Sequence of chain 1.A:
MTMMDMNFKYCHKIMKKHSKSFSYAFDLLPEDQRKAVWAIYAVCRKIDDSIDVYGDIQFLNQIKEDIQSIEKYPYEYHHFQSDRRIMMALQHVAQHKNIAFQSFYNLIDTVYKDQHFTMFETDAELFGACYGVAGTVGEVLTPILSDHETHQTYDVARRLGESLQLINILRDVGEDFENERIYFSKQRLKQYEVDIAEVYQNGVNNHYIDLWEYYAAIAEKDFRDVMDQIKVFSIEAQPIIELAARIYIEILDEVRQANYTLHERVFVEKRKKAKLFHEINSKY

Binding-site contacts:
Ligand atom CAW contacts residue TYR47 of chain 1.A at 3.3 Å (hydrophobic).
Ligand atom CAD contacts residue PHE32 of chain 1.A at 3.6 Å (hydrophobic).
Ligand atom PBL contacts residue MG1 of chain 1.D at 3.4 Å.
Ligand atom OAI contacts residue HIS24 of chain 1.A at 3.2 Å (h-bond).
Ligand atom OAM contacts residue SER25 of chain 1.A at 2.7 Å (h-bond).
Ligand atom CBF contacts residue CYS50 of chain 1.A at 3.6 Å (hydrophobic).
Ligand atom OBC contacts residue SER25 of chain 1.A at 3.2 Å (h-bond).
Ligand atom CAN contacts residue TYR47 of chain 1.A at 3.5 Å (hydrophobic).
Ligand atom CAY contacts residue VAL139 of chain 1.A at 3.4 Å (hydrophobic).
Ligand atom CAP contacts residue CYS50 of chain 1.A at 3.5 Å (hydrophobic).
Ligand atom CAS contacts residue VAL143 of chain 1.A at 3.5 Å (hydrophobic).
Ligand atom OAK contacts residue ARG177 of chain 1.A at 2.9 Å (salt-bridge).
Ligand atom CAF contacts residue LEU170 of chain 1.A at 3.6 Å (hydrophobic).
Ligand atom OAI contacts residue ARG271 of chain 1.A at 3.2 Å (salt-bridge).
Ligand atom OAJ contacts residue HIS24 of chain 1.A at 3.5 Å (h-bond).
Ligand atom CAU contacts residue CYS50 of chain 1.A at 3.7 Å (hydrophobic).
Ligand atom CAZ contacts residue TYR254 of chain 1.A at 3.6 Å (hydrophobic).
Ligand atom OAL contacts residue TYR254 of chain 1.A at 2.6 Å (h-bond).
Ligand atom PBM contacts residue ARG51 of chain 1.A at 3.6 Å.
Ligand atom OAM contacts residue ARG51 of chain 1.A at 3.6 Å (salt-bridge).
Ligand atom OAL contacts residue ARG177 of chain 1.A at 3.1 Å (salt-bridge).
Ligand atom PBM contacts residue MG1 of chain 1.D at 3.4 Å.
Ligand atom OAI contacts residue MG1 of chain 1.D at 2.5 Å.
Ligand atom PBM contacts residue SER25 of chain 1.A at 3.7 Å.
Ligand atom OAK contacts residue TYR254 of chain 1.A at 3.4 Å (h-bond).
Ligand atom CAC contacts residue ALA163 of chain 1.A at 3.5 Å (hydrophobic).
Ligand atom CAT contacts residue LEU170 of chain 1.A at 3.6 Å (hydrophobic).
Ligand atom OAK contacts residue ASN174 of chain 1.A at 3.0 Å (h-bond).
Ligand atom OAJ contacts residue ARG51 of chain 1.A at 2.8 Å (salt-bridge).
Ligand atom OBC contacts residue MG1 of chain 1.D at 3.6 Å.
Ligand atom OAM contacts residue TYR47 of chain 1.A at 2.5 Å (h-bond).
Ligand atom CBG contacts residue LEU170 of chain 1.A at 3.6 Å (hydrophobic).
Ligand atom CAE contacts residue ARG51 of chain 1.A at 3.5 Å.
Ligand atom OAJ contacts residue MG1 of chain 1.D at 2.4 Å.
Ligand atom CAB contacts residue VAL143 of chain 1.A at 3.6 Å (hydrophobic).
Ligand atom CBH contacts residue VAL139 of chain 1.A at 3.6 Å (hydrophobic).
Ligand atom CAO contacts residue ALA163 of chain 1.A at 3.6 Å (hydrophobic).
Ligand atom PBL contacts residue TYR254 of chain 1.A at 3.4 Å.
Ligand atom OAK contacts residue MG1 of chain 1.D at 3.6 Å.
Ligand atom PBM contacts residue TYR47 of chain 1.A at 3.7 Å.

This small molecule binds to this protein.
Small molecule (SMILES): CC(C)=CCC/C(C)=C/CC/C(C)=C/[C@@H]1[C@@H](CO[P](=O)(O)OP(=O)(O)O)[C@]1(C)CC/C=C(\C)CCC=C(C)C